Sequence of chain 1.A:
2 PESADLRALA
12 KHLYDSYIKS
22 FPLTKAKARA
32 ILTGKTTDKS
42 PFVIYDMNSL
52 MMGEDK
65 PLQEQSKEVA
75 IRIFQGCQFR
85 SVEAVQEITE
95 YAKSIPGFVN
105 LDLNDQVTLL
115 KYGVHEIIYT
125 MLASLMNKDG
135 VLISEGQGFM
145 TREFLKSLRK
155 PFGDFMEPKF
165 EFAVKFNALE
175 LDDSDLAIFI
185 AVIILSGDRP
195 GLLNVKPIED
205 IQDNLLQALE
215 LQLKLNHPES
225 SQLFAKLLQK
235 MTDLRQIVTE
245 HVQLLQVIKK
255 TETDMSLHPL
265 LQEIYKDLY

Binding-site contacts:
Ligand atom C01 contacts residue TYR273 of chain 1.A at 3.7 Å (hydrophobic).
Ligand atom C15 contacts residue GLN82 of chain 1.A at 3.7 Å.
Ligand atom N07 contacts residue LYS163 of chain 1.A at 3.7 Å.
Ligand atom C05 contacts residue PHE78 of chain 1.A at 3.5 Å (hydrophobic).
Ligand atom C13 contacts residue HIS245 of chain 1.A at 3.6 Å.
Ligand atom C03 contacts residue CYS81 of chain 1.A at 1.6 Å (hydrophobic).
Ligand atom C10 contacts residue HIS245 of chain 1.A at 3.6 Å.
Ligand atom C05 contacts residue TYR273 of chain 1.A at 3.1 Å (hydrophobic).
Ligand atom C02 contacts residue TYR269 of chain 1.A at 3.2 Å (hydrophobic).
Ligand atom N12 contacts residue TYR273 of chain 1.A at 2.9 Å (h-bond).
Ligand atom C04 contacts residue CYS81 of chain 1.A at 2.6 Å (hydrophobic).
Ligand atom O08 contacts residue MET160 of chain 1.A at 2.6 Å.
Ligand atom O09 contacts residue LYS163 of chain 1.A at 2.9 Å (salt-bridge).
Ligand atom O11 contacts residue HIS245 of chain 1.A at 3.5 Å.
Ligand atom C02 contacts residue TYR273 of chain 1.A at 3.7 Å (hydrophobic).
Ligand atom C01 contacts residue TYR269 of chain 1.A at 3.4 Å (hydrophobic).
Ligand atom C04 contacts residue PHE78 of chain 1.A at 3.6 Å (hydrophobic).
Ligand atom O08 contacts residue PHE159 of chain 1.A at 3.2 Å.
Ligand atom O08 contacts residue TYR269 of chain 1.A at 3.7 Å.
Ligand atom C04 contacts residue TYR273 of chain 1.A at 3.4 Å (hydrophobic).
Ligand atom C18 contacts residue TYR273 of chain 1.A at 3.3 Å (hydrophobic).
Ligand atom O11 contacts residue GLN82 of chain 1.A at 3.3 Å (h-bond).
Ligand atom C10 contacts residue TYR273 of chain 1.A at 3.6 Å (hydrophobic).
Ligand atom N07 contacts residue MET160 of chain 1.A at 2.9 Å.
Ligand atom C18 contacts residue TYR123 of chain 1.A at 3.2 Å (hydrophobic).
Ligand atom C03 contacts residue TYR273 of chain 1.A at 3.6 Å (hydrophobic).
Ligand atom C06 contacts residue TYR273 of chain 1.A at 3.4 Å (hydrophobic).
Ligand atom C06 contacts residue PHE78 of chain 1.A at 3.7 Å (hydrophobic).
Ligand atom C10 contacts residue CYS81 of chain 1.A at 3.1 Å (hydrophobic).
Ligand atom C02 contacts residue CYS81 of chain 1.A at 2.7 Å (hydrophobic).
Ligand atom C14 contacts residue HIS245 of chain 1.A at 3.4 Å.
Ligand atom N12 contacts residue HIS245 of chain 1.A at 3.7 Å.
Ligand atom C15 contacts residue HIS245 of chain 1.A at 3.6 Å.
Ligand atom O11 contacts residue CYS81 of chain 1.A at 3.1 Å (h-bond).
Ligand atom O09 contacts residue MET160 of chain 1.A at 3.5 Å.
Ligand atom N16 contacts residue HIS119 of chain 1.A at 3.7 Å.
Ligand atom N07 contacts residue TYR273 of chain 1.A at 3.6 Å.
Ligand atom C06 contacts residue MET160 of chain 1.A at 3.6 Å (hydrophobic).
Ligand atom C14 contacts residue GLN82 of chain 1.A at 3.5 Å.
Ligand atom O11 contacts residue PHE78 of chain 1.A at 3.4 Å (h-bond).

This protein binds this small molecule.
Small molecule (SMILES): O=C(Nc1ccncc1)c1cc([N+](=O)[O-])ccc1Cl